Sequence of chain 1.A:
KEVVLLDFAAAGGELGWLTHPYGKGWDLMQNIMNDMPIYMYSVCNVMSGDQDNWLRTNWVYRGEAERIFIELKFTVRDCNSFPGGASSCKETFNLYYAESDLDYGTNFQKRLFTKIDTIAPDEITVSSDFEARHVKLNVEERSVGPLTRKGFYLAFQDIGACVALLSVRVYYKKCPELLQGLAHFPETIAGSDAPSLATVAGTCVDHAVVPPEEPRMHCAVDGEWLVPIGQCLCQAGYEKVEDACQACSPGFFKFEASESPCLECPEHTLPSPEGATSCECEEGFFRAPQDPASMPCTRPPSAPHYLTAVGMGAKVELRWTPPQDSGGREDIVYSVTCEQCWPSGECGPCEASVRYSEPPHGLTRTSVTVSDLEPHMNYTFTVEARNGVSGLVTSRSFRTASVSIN

A small-molecule ligand and the protein it binds are described below.
Small molecule (SMILES): CC(=O)N[C@@H]1[C@@H](O)[C@H](O)[C@@H](CO)O[C@H]1O

Binding-site contacts:
Ligand atom C1 contacts residue ASN381 of chain 1.A at 1.5 Å.
Ligand atom N2 contacts residue ASN381 of chain 1.A at 3.4 Å (h-bond).
Ligand atom C2 contacts residue ASN381 of chain 1.A at 2.8 Å.
Ligand atom C3 contacts residue ASN381 of chain 1.A at 4.1 Å.
Ligand atom O6 contacts residue ASN381 of chain 1.A at 3.6 Å.
Ligand atom C5 contacts residue ASN381 of chain 1.A at 3.5 Å.
Ligand atom C6 contacts residue ASN381 of chain 1.A at 3.7 Å.
Ligand atom C4 contacts residue ASN381 of chain 1.A at 4.4 Å.
Ligand atom O5 contacts residue ASN381 of chain 1.A at 2.3 Å (h-bond).